Binding-site contacts:
Ligand atom O4 contacts residue HIS1098 of chain 1.C at 4.0 Å.
Ligand atom C1 contacts residue ASN1095 of chain 1.C at 1.4 Å.
Ligand atom O5 contacts residue PHE1100 of chain 1.C at 3.7 Å.
Ligand atom C5 contacts residue HIS1098 of chain 1.C at 3.9 Å.
Ligand atom C4 contacts residue ASN1095 of chain 1.C at 4.2 Å.
Ligand atom C6 contacts residue PHE1100 of chain 1.C at 3.7 Å (hydrophobic).
Ligand atom C1 contacts residue HIS1098 of chain 1.C at 4.4 Å.
Ligand atom C5 contacts residue PHE1100 of chain 1.C at 3.8 Å (hydrophobic).
Ligand atom C3 contacts residue ASN1095 of chain 1.C at 3.8 Å.
Ligand atom C7 contacts residue ASN1095 of chain 1.C at 3.3 Å.
Ligand atom C1 contacts residue PHE1100 of chain 1.C at 4.4 Å (hydrophobic).
Ligand atom O5 contacts residue ASN1095 of chain 1.C at 2.4 Å (h-bond).
Ligand atom C7 contacts residue HIS1098 of chain 1.C at 4.1 Å.
Ligand atom C4 contacts residue HIS1098 of chain 1.C at 4.2 Å.
Ligand atom O7 contacts residue HIS1098 of chain 1.C at 3.2 Å.
Ligand atom C8 contacts residue ASN1095 of chain 1.C at 3.8 Å.
Ligand atom N2 contacts residue ASN1095 of chain 1.C at 2.9 Å (h-bond).
Ligand atom C5 contacts residue ASN1095 of chain 1.C at 3.7 Å.
Ligand atom C8 contacts residue THR1097 of chain 1.C at 3.6 Å.
Ligand atom C2 contacts residue ASN1095 of chain 1.C at 2.5 Å.
Ligand atom N2 contacts residue THR1097 of chain 1.C at 4.1 Å.
Ligand atom O7 contacts residue ASN1095 of chain 1.C at 3.3 Å (h-bond).
Ligand atom C7 contacts residue THR1097 of chain 1.C at 4.4 Å.
Ligand atom C3 contacts residue HIS1098 of chain 1.C at 3.9 Å.

The small molecule below binds the protein below.
Small molecule (SMILES): CC(=O)N[C@H]1[C@H](O[C@H]2[C@H](O)[C@@H](NC(C)=O)CO[C@@H]2CO)O[C@H](CO)[C@@H](O)[C@@H]1O

Sequence of chain 1.C:
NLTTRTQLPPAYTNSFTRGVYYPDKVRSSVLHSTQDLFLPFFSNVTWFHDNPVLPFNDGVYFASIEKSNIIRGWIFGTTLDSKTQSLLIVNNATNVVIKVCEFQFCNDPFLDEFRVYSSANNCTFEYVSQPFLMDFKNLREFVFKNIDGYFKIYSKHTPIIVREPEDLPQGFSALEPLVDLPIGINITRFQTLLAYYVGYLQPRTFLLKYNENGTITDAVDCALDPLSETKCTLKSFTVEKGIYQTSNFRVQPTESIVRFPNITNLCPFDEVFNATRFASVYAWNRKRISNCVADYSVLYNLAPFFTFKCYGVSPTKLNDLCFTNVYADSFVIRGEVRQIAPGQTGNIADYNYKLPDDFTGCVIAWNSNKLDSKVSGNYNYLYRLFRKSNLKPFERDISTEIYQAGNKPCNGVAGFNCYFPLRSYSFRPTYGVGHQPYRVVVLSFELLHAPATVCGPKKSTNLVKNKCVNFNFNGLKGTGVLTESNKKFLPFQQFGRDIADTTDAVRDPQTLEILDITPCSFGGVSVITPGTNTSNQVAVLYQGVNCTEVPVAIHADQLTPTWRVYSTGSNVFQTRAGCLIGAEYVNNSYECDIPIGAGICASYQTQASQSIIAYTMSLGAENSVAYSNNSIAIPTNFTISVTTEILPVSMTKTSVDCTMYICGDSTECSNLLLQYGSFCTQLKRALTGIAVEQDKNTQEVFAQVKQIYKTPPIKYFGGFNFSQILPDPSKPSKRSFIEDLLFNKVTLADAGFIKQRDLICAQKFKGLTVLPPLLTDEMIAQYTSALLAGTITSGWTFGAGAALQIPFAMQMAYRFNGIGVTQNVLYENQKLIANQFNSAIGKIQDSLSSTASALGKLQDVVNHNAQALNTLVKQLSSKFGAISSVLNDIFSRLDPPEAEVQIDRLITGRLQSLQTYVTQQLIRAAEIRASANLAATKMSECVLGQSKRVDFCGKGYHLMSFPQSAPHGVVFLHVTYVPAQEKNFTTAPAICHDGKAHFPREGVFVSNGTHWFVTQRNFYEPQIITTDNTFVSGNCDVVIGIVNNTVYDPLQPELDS